Binding-site contacts:
Ligand atom C23 contacts residue GLY253 of chain 1.A at 3.7 Å.
Ligand atom C10 contacts residue GLY34 of chain 1.A at 3.2 Å.
Ligand atom N5 contacts residue ASP55 of chain 1.A at 2.7 Å (salt-bridge).
Ligand atom N4 contacts residue GLY253 of chain 1.A at 3.6 Å.
Ligand atom C8 contacts residue THR255 of chain 1.A at 3.3 Å.
Ligand atom N2 contacts residue GLY253 of chain 1.A at 3.1 Å (h-bond).
Ligand atom C9 contacts residue THR255 of chain 1.A at 3.2 Å.
Ligand atom C8 contacts residue GLY36 of chain 1.A at 3.3 Å.
Ligand atom C7 contacts residue GLY253 of chain 1.A at 3.5 Å.
Ligand atom C2 contacts residue ILE141 of chain 1.A at 3.8 Å (hydrophobic).
Ligand atom C10 contacts residue GLY36 of chain 1.A at 3.2 Å.
Ligand atom C11 contacts residue GLN35 of chain 1.A at 3.6 Å.
Ligand atom C6 contacts residue GLY253 of chain 1.A at 3.8 Å.
Ligand atom C1 contacts residue ILE141 of chain 1.A at 3.6 Å (hydrophobic).
Ligand atom N1 contacts residue GLY253 of chain 1.A at 3.0 Å (h-bond).
Ligand atom F2 contacts residue TYR94 of chain 1.A at 3.4 Å.
Ligand atom F3 contacts residue TYR94 of chain 1.A at 3.5 Å.
Ligand atom N4 contacts residue ASP251 of chain 1.A at 2.8 Å (salt-bridge).
Ligand atom C15 contacts residue ASP55 of chain 1.A at 3.5 Å.
Ligand atom N4 contacts residue ASP55 of chain 1.A at 2.7 Å (salt-bridge).
Ligand atom C7 contacts residue SER252 of chain 1.A at 3.5 Å.
Ligand atom C11 contacts residue GLY36 of chain 1.A at 3.8 Å.
Ligand atom N4 contacts residue GLY57 of chain 1.A at 3.7 Å.
Ligand atom C19 contacts residue TYR94 of chain 1.A at 3.7 Å (hydrophobic).
Ligand atom N3 contacts residue ALA358 of chain 1.A at 3.3 Å.
Ligand atom C12 contacts residue GLY253 of chain 1.A at 3.4 Å.
Ligand atom C10 contacts residue GLN35 of chain 1.A at 3.5 Å.
Ligand atom C7 contacts residue THR254 of chain 1.A at 3.8 Å.
Ligand atom C11 contacts residue GLY34 of chain 1.A at 3.5 Å.
Ligand atom N3 contacts residue THR255 of chain 1.A at 3.6 Å.
Ligand atom C7 contacts residue GLY36 of chain 1.A at 3.6 Å.
Ligand atom O1 contacts residue ILE133 of chain 1.A at 3.5 Å.
Ligand atom C17 contacts residue TRP99 of chain 1.A at 3.4 Å (hydrophobic).
Ligand atom F1 contacts residue PHE131 of chain 1.A at 3.2 Å.
Ligand atom C10 contacts residue THR255 of chain 1.A at 3.1 Å.
Ligand atom C9 contacts residue GLY36 of chain 1.A at 3.5 Å.
Ligand atom C4 contacts residue GLY253 of chain 1.A at 3.7 Å.
Ligand atom C14 contacts residue ASP55 of chain 1.A at 3.7 Å.
Ligand atom C23 contacts residue ASP55 of chain 1.A at 3.5 Å.
Ligand atom C16 contacts residue SER58 of chain 1.A at 3.7 Å.

Sequence of chain 1.A:
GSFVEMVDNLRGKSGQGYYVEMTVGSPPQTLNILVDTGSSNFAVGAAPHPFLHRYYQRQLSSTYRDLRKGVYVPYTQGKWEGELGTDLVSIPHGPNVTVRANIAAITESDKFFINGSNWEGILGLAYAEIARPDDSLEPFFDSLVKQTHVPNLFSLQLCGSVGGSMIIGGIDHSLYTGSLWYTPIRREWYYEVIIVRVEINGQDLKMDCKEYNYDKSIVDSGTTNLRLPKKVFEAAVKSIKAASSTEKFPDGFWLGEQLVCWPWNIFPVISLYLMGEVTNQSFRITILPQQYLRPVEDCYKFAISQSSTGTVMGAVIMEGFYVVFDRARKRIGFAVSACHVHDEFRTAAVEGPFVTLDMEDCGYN

This small molecule binds to this protein.
Small molecule (SMILES): CC#C[C@]1(c2cc(NC(=O)c3ccc(C#N)cn3)ccc2F)N=C(N)OCC12CC(F)(F)C2